Binding-site contacts:
Ligand atom O4' contacts residue GLU74 of chain 2.C at 3.7 Å.
Ligand atom OP1 contacts residue ASN134 of chain 2.C at 4.2 Å.
Ligand atom O2' contacts residue LEU135 of chain 2.C at 4.3 Å.
Ligand atom P contacts residue LYS8 of chain 2.C at 3.0 Å.
Ligand atom C2' contacts residue ASN134 of chain 2.C at 4.3 Å.
Ligand atom OP1 contacts residue LYS10 of chain 2.C at 4.3 Å.
Ligand atom C4' contacts residue GLU74 of chain 2.C at 3.9 Å.
Ligand atom OP2 contacts residue LYS8 of chain 2.C at 2.9 Å (salt-bridge).
Ligand atom O3' contacts residue ASN134 of chain 2.C at 4.2 Å.
Ligand atom O2' contacts residue ASN134 of chain 2.C at 3.2 Å (h-bond).
Ligand atom OP1 contacts residue PRO132 of chain 2.C at 3.6 Å.
Ligand atom OP1 contacts residue LYS8 of chain 2.C at 2.6 Å (salt-bridge).
Ligand atom OP2 contacts residue LYS10 of chain 2.C at 2.9 Å.
Ligand atom C2' contacts residue GLU74 of chain 2.C at 4.1 Å.
Ligand atom C1' contacts residue GLU74 of chain 2.C at 3.8 Å.
Ligand atom O3' contacts residue LYS8 of chain 2.C at 3.8 Å.
Ligand atom O5' contacts residue LYS8 of chain 2.C at 4.5 Å.
Ligand atom O2' contacts residue GLU74 of chain 2.C at 3.2 Å.
Ligand atom P contacts residue LYS10 of chain 2.C at 4.0 Å.

The small molecule below binds the protein below.
Small molecule (SMILES): Nc1ccn([C@@H]2O[C@H](CO[P](=O)(O)O[C@H]3[C@@H](O)[C@H](n4ccc(N)nc4=O)O[C@@H]3CO[P](=O)(O)O[C@H]3[C@@H](O)[C@H](n4ccc(N)nc4=O)O[C@@H]3CO)[C@@H](O)[C@H]2O)c(=O)n1

Sequence of chain 2.C:
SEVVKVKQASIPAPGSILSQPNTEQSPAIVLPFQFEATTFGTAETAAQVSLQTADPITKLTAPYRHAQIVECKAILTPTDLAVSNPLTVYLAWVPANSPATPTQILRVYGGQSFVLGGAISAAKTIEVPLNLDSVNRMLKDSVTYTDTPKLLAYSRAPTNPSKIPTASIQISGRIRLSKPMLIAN